This protein binds this small molecule.
Small molecule (SMILES): COc1ccc2nc[nH]c2c1

Binding-site contacts:
Ligand atom C3A contacts residue LEU140 of chain 1.A at 4.1 Å (hydrophobic).
Ligand atom C4 contacts residue LEU140 of chain 1.A at 3.9 Å (hydrophobic).
Ligand atom C7 contacts residue VAL133 of chain 1.A at 4.0 Å (hydrophobic).
Ligand atom C6 contacts residue GLY143 of chain 1.A at 4.0 Å.
Ligand atom C11 contacts residue LEU140 of chain 1.A at 3.1 Å (hydrophobic).
Ligand atom C4 contacts residue PRO87 of chain 1.A at 3.5 Å (hydrophobic).
Ligand atom N3 contacts residue TYR138 of chain 1.A at 2.7 Å (h-bond).
Ligand atom C7 contacts residue PRO87 of chain 1.A at 4.0 Å (hydrophobic).
Ligand atom C7A contacts residue ILE135 of chain 1.A at 4.0 Å (hydrophobic).
Ligand atom C11 contacts residue ASN141 of chain 1.A at 3.9 Å.
Ligand atom C2 contacts residue ILE135 of chain 1.A at 3.8 Å (hydrophobic).
Ligand atom C3A contacts residue PRO87 of chain 1.A at 3.7 Å (hydrophobic).
Ligand atom C7A contacts residue PRO87 of chain 1.A at 3.8 Å (hydrophobic).
Ligand atom C5 contacts residue THR86 of chain 1.A at 4.0 Å.
Ligand atom N1 contacts residue ILE135 of chain 1.A at 2.9 Å (h-bond).
Ligand atom C3A contacts residue TYR138 of chain 1.A at 4.0 Å (hydrophobic).
Ligand atom O10 contacts residue GLY142 of chain 1.A at 3.4 Å.
Ligand atom C2 contacts residue TYR138 of chain 1.A at 3.3 Å (hydrophobic).
Ligand atom C6 contacts residue PRO87 of chain 1.A at 4.0 Å (hydrophobic).
Ligand atom N3 contacts residue PRO87 of chain 1.A at 3.8 Å.
Ligand atom C7 contacts residue ALA146 of chain 1.A at 3.6 Å (hydrophobic).
Ligand atom O10 contacts residue PRO87 of chain 1.A at 3.9 Å.
Ligand atom C5 contacts residue GLY142 of chain 1.A at 4.0 Å.
Ligand atom O10 contacts residue GLY143 of chain 1.A at 3.5 Å (h-bond).
Ligand atom C5 contacts residue GLY143 of chain 1.A at 4.1 Å.
Ligand atom C2 contacts residue SER134 of chain 1.A at 3.3 Å.
Ligand atom N1 contacts residue SER134 of chain 1.A at 3.2 Å (h-bond).
Ligand atom C6 contacts residue PRO85 of chain 1.A at 3.3 Å (hydrophobic).
Ligand atom N3 contacts residue LEU140 of chain 1.A at 4.1 Å.
Ligand atom C11 contacts residue GLY142 of chain 1.A at 3.3 Å.
Ligand atom N1 contacts residue GLY136 of chain 1.A at 3.9 Å.
Ligand atom C5 contacts residue PRO87 of chain 1.A at 3.6 Å (hydrophobic).
Ligand atom C7 contacts residue THR86 of chain 1.A at 3.3 Å.
Ligand atom C11 contacts residue TYR113 of chain 1.A at 3.3 Å (hydrophobic).
Ligand atom C7 contacts residue PRO85 of chain 1.A at 3.7 Å (hydrophobic).
Ligand atom C6 contacts residue ALA146 of chain 1.A at 4.0 Å (hydrophobic).
Ligand atom C11 contacts residue GLY143 of chain 1.A at 3.8 Å.
Ligand atom C7A contacts residue THR86 of chain 1.A at 3.9 Å.
Ligand atom C2 contacts residue GLY136 of chain 1.A at 3.2 Å.
Ligand atom C6 contacts residue THR86 of chain 1.A at 3.2 Å.

Sequence of chain 1.A:
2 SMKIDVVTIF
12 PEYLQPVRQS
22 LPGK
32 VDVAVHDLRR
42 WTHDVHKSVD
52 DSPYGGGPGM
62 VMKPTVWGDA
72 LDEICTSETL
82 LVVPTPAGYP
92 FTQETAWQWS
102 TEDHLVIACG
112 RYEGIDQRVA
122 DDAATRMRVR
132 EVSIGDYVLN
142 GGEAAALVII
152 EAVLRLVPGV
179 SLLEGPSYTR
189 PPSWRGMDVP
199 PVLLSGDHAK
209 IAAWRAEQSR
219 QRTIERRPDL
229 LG